Binding-site contacts:
Ligand atom O22 contacts residue LEU190 of chain 1.B at 3.6 Å.
Ligand atom C11 contacts residue LEU80 of chain 1.B at 4.0 Å (hydrophobic).
Ligand atom O23 contacts residue PRO189 of chain 1.B at 3.2 Å.
Ligand atom C19 contacts residue THR192 of chain 1.B at 3.5 Å.
Ligand atom C13 contacts residue TRP106 of chain 1.B at 3.6 Å (hydrophobic).
Ligand atom C18 contacts residue LEU80 of chain 1.B at 3.8 Å (hydrophobic).
Ligand atom C28 contacts residue LEU76 of chain 1.B at 3.7 Å (hydrophobic).
Ligand atom C21 contacts residue THR192 of chain 1.B at 3.8 Å.
Ligand atom C20 contacts residue LEU190 of chain 1.B at 3.7 Å (hydrophobic).
Ligand atom O23 contacts residue LEU76 of chain 1.B at 3.9 Å.
Ligand atom C15 contacts residue VAL86 of chain 1.B at 3.3 Å (hydrophobic).
Ligand atom C32 contacts residue PRO189 of chain 1.B at 3.9 Å (hydrophobic).
Ligand atom C14 contacts residue VAL86 of chain 1.B at 3.7 Å (hydrophobic).
Ligand atom C29 contacts residue PHE73 of chain 1.B at 3.8 Å (hydrophobic).
Ligand atom C32 contacts residue 8OY1 of chain 1.E at 3.9 Å.
Ligand atom C21 contacts residue GLU191 of chain 1.B at 3.4 Å.
Ligand atom C17 contacts residue LEU80 of chain 1.B at 3.8 Å (hydrophobic).
Ligand atom O22 contacts residue LEU76 of chain 1.B at 3.9 Å.
Ligand atom O01 contacts residue LEU80 of chain 1.B at 3.5 Å.
Ligand atom C29 contacts residue LEU76 of chain 1.B at 4.0 Å (hydrophobic).
Ligand atom C24 contacts residue PRO189 of chain 1.B at 3.8 Å (hydrophobic).
Ligand atom C02 contacts residue LEU80 of chain 1.B at 3.6 Å (hydrophobic).
Ligand atom C24 contacts residue LEU76 of chain 1.B at 3.6 Å (hydrophobic).
Ligand atom C18 contacts residue LEU190 of chain 1.B at 4.0 Å (hydrophobic).
Ligand atom O22 contacts residue THR192 of chain 1.B at 2.6 Å (h-bond).
Ligand atom C06 contacts residue TRP106 of chain 1.B at 4.0 Å (hydrophobic).
Ligand atom C14 contacts residue TRP106 of chain 1.B at 4.0 Å (hydrophobic).
Ligand atom C09 contacts residue LEU107 of chain 1.B at 4.0 Å (hydrophobic).
Ligand atom N16 contacts residue LEU80 of chain 1.B at 3.5 Å.
Ligand atom C14 contacts residue ALA87 of chain 1.B at 3.8 Å (hydrophobic).
Ligand atom O22 contacts residue GLU191 of chain 1.B at 3.2 Å (salt-bridge).
Ligand atom C19 contacts residue LEU190 of chain 1.B at 3.9 Å (hydrophobic).
Ligand atom O23 contacts residue GLU191 of chain 1.B at 3.1 Å (salt-bridge).
Ligand atom C21 contacts residue LEU190 of chain 1.B at 3.4 Å (hydrophobic).
Ligand atom C21 contacts residue LEU76 of chain 1.B at 3.8 Å (hydrophobic).
Ligand atom C20 contacts residue LEU76 of chain 1.B at 3.7 Å (hydrophobic).
Ligand atom C10 contacts residue LEU103 of chain 1.B at 4.0 Å (hydrophobic).
Ligand atom O23 contacts residue LEU190 of chain 1.B at 2.8 Å (h-bond).
Ligand atom O23 contacts residue SER188 of chain 1.B at 3.4 Å.
Ligand atom C19 contacts residue LEU76 of chain 1.B at 3.7 Å (hydrophobic).

Sequence of chain 1.B:
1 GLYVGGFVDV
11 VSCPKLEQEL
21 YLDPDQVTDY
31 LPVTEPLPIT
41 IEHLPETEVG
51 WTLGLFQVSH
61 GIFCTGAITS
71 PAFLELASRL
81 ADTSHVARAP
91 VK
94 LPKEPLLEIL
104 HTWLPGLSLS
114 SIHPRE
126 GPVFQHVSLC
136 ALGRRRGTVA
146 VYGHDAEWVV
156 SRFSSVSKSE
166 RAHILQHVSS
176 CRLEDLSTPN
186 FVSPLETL

A small-molecule ligand and the protein it binds are described below.
Small molecule (SMILES): O=C(O)c1ccc(NC(=O)c2cccc(CC3CCCCC3)n2)c(Nc2ccccc2)c1